Binding-site contacts:
Ligand atom OAD contacts residue LYS125 of chain 1.B at 2.8 Å (salt-bridge).
Ligand atom CAF contacts residue ASN134 of chain 1.B at 3.4 Å.
Ligand atom CAG contacts residue ALA133 of chain 1.B at 4.3 Å (hydrophobic).
Ligand atom CAI contacts residue ALA133 of chain 1.B at 3.5 Å (hydrophobic).
Ligand atom CAE contacts residue SER135 of chain 1.B at 3.8 Å.
Ligand atom CAE contacts residue PHE60 of chain 1.A at 4.3 Å (hydrophobic).
Ligand atom CAG contacts residue ILE137 of chain 1.B at 4.0 Å (hydrophobic).
Ligand atom CAN contacts residue ASN134 of chain 1.B at 4.0 Å.
Ligand atom CAH contacts residue ALA64 of chain 1.A at 4.4 Å (hydrophobic).
Ligand atom OAD contacts residue PRO124 of chain 1.B at 3.2 Å.
Ligand atom CAI contacts residue GLN136 of chain 1.B at 4.0 Å.
Ligand atom CAG contacts residue THR89 of chain 1.A at 4.0 Å.
Ligand atom CAM contacts residue ALA133 of chain 1.B at 4.2 Å (hydrophobic).
Ligand atom CAE contacts residue THR89 of chain 1.A at 4.3 Å.
Ligand atom CAI contacts residue SER135 of chain 1.B at 4.4 Å.
Ligand atom CAE contacts residue ALA64 of chain 1.A at 3.7 Å (hydrophobic).
Ligand atom CAF contacts residue ALA64 of chain 1.A at 3.6 Å (hydrophobic).
Ligand atom CAK contacts residue ALA133 of chain 1.B at 4.4 Å (hydrophobic).
Ligand atom CAG contacts residue SER135 of chain 1.B at 3.4 Å.
Ligand atom CAH contacts residue ASN134 of chain 1.B at 3.9 Å.
Ligand atom SAO contacts residue PRO124 of chain 1.B at 4.0 Å.
Ligand atom CAK contacts residue PRO124 of chain 1.B at 3.9 Å (hydrophobic).
Ligand atom CAF contacts residue SER135 of chain 1.B at 4.4 Å.
Ligand atom OAA contacts residue LYS125 of chain 1.B at 4.1 Å.
Ligand atom CAK contacts residue SER123 of chain 1.B at 4.1 Å.
Ligand atom NAL contacts residue ALA133 of chain 1.B at 3.7 Å.
Ligand atom CAN contacts residue ALA133 of chain 1.B at 3.3 Å (hydrophobic).
Ligand atom CAJ contacts residue ALA133 of chain 1.B at 3.0 Å (hydrophobic).
Ligand atom OAA contacts residue PRO124 of chain 1.B at 4.1 Å.
Ligand atom OAB contacts residue LYS125 of chain 1.B at 3.6 Å.
Ligand atom CAI contacts residue ILE137 of chain 1.B at 4.0 Å (hydrophobic).
Ligand atom CAG contacts residue ASN134 of chain 1.B at 4.4 Å.
Ligand atom CAE contacts residue ASN134 of chain 1.B at 4.3 Å.
Ligand atom OAD contacts residue SER123 of chain 1.B at 3.7 Å.
Ligand atom CAG contacts residue GLN136 of chain 1.B at 3.5 Å.
Ligand atom CAN contacts residue SER135 of chain 1.B at 4.4 Å.
Ligand atom SAO contacts residue LYS125 of chain 1.B at 3.9 Å.

Sequence of chain 1.A:
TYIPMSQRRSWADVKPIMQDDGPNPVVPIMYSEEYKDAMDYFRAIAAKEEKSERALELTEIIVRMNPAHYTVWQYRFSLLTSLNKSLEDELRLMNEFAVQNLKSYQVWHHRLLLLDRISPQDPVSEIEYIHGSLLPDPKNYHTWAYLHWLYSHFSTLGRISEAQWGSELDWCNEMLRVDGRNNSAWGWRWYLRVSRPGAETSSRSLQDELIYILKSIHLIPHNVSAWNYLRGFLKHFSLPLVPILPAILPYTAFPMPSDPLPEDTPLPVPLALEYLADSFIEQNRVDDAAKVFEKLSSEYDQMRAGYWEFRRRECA

A small-molecule ligand and the protein it binds are described below.
Small molecule (SMILES): O=S(=O)(O)C[C@H](O)CNC1CCCCC1

Sequence of chain 1.B:
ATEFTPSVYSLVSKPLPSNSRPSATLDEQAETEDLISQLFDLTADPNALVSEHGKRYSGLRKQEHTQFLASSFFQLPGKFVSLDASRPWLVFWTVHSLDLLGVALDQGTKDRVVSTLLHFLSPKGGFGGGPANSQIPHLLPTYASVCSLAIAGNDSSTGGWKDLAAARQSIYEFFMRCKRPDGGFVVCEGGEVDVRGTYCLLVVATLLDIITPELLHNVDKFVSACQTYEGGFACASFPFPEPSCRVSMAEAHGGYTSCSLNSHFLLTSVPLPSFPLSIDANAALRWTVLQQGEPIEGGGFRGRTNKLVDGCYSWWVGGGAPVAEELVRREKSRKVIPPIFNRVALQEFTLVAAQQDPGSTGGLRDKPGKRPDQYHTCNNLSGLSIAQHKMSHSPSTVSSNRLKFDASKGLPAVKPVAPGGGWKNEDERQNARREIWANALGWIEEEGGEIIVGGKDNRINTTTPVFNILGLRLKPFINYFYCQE